Binding-site contacts:
Ligand atom C1 contacts residue ASN728 of chain 1.A at 1.4 Å.
Ligand atom O5 contacts residue ASP815 of chain 1.D at 4.0 Å.
Ligand atom C7 contacts residue ASN728 of chain 1.A at 2.9 Å.
Ligand atom O7 contacts residue ASN728 of chain 1.A at 2.5 Å (h-bond).
Ligand atom O5 contacts residue ASN728 of chain 1.A at 2.4 Å (h-bond).
Ligand atom C8 contacts residue GLY1150 of chain 1.A at 4.0 Å.
Ligand atom C1 contacts residue ASP815 of chain 1.D at 4.3 Å.
Ligand atom N2 contacts residue ASN728 of chain 1.A at 2.9 Å (h-bond).
Ligand atom C2 contacts residue ASN728 of chain 1.A at 2.5 Å.
Ligand atom C4 contacts residue ASN728 of chain 1.A at 4.2 Å.
Ligand atom C8 contacts residue ASN728 of chain 1.A at 3.9 Å.
Ligand atom C5 contacts residue ASN728 of chain 1.A at 3.7 Å.
Ligand atom C3 contacts residue ASN728 of chain 1.A at 3.8 Å.

Sequence of chain 1.D:
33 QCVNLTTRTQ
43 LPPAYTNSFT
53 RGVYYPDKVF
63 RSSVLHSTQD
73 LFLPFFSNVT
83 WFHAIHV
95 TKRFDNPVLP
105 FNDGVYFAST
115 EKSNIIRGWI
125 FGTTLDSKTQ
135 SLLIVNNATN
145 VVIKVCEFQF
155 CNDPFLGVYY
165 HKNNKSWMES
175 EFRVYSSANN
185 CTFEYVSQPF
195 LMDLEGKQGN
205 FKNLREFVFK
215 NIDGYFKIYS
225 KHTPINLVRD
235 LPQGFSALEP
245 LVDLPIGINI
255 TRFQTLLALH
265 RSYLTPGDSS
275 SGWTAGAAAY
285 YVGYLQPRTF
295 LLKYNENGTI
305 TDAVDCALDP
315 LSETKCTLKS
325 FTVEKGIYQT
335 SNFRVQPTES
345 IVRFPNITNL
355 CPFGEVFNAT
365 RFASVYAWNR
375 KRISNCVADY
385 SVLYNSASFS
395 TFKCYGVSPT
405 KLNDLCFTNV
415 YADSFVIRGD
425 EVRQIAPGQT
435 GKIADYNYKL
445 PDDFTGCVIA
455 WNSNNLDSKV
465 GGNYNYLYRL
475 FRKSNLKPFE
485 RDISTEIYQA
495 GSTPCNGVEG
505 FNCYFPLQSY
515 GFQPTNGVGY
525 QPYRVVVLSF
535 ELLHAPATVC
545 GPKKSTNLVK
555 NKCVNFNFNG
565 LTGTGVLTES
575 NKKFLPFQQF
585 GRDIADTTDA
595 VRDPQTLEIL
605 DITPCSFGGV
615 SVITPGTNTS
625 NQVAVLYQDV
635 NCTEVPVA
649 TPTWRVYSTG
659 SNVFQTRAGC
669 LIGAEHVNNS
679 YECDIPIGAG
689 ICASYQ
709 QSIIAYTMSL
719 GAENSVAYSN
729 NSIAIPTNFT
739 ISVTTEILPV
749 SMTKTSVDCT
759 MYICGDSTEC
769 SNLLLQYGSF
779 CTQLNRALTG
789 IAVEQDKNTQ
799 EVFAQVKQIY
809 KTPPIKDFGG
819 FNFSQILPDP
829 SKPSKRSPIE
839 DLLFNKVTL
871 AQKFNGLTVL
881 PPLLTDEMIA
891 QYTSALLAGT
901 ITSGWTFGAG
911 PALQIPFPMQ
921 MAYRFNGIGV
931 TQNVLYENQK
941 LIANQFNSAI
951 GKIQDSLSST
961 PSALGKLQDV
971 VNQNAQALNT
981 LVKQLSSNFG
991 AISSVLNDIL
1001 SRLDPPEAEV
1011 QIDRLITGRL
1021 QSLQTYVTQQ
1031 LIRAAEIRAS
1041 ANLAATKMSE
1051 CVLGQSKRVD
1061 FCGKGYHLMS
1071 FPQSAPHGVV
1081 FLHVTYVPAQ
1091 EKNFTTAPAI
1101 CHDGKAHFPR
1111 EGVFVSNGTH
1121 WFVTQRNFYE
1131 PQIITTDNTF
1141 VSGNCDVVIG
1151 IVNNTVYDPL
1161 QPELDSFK

The protein below binds the small molecule below.
Small molecule (SMILES): CC(=O)N[C@@H]1[C@@H](O)[C@H](O)[C@@H](CO)O[C@H]1O

Sequence of chain 1.A:
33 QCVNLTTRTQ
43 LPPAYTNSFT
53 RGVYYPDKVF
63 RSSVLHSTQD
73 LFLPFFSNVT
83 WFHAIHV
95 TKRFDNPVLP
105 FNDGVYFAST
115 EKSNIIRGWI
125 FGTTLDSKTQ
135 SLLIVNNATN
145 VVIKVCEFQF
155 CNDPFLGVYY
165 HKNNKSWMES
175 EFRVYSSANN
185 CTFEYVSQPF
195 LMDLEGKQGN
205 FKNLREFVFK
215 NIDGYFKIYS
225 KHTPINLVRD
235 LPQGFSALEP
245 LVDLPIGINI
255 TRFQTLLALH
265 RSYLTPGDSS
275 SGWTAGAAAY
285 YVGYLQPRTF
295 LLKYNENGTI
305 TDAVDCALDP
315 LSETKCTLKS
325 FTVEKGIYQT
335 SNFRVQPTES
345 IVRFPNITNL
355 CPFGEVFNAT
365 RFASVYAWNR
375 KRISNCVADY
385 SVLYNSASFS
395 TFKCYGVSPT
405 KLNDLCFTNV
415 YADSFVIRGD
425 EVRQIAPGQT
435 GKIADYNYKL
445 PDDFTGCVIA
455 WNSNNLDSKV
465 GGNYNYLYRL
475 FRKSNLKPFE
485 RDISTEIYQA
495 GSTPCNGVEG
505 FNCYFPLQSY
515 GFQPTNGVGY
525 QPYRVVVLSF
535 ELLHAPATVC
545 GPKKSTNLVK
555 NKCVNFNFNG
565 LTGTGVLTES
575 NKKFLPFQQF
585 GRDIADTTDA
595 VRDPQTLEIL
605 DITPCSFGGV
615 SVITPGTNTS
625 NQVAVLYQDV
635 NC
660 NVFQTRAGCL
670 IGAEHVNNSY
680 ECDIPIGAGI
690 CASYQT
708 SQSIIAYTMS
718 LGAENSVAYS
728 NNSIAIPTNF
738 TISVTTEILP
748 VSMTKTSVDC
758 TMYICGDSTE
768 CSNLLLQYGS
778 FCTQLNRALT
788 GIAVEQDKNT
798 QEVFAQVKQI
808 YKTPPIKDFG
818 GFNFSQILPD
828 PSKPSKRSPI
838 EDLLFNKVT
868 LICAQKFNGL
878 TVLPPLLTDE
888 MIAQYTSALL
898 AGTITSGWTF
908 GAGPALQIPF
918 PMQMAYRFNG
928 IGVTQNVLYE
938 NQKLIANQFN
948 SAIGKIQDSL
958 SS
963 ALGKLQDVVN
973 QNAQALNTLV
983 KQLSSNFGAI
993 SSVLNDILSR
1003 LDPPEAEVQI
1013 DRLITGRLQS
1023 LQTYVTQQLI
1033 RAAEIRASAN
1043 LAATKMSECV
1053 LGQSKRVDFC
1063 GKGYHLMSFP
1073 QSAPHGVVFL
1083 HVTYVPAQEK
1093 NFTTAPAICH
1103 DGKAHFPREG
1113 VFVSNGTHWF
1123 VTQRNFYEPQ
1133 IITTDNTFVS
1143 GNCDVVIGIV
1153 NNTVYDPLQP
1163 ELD